The protein below binds the small molecule below.
Small molecule (SMILES): CN(C)CCCN1c2ccccc2Sc2ccc(Cl)cc21

Sequence of chain 1.B:
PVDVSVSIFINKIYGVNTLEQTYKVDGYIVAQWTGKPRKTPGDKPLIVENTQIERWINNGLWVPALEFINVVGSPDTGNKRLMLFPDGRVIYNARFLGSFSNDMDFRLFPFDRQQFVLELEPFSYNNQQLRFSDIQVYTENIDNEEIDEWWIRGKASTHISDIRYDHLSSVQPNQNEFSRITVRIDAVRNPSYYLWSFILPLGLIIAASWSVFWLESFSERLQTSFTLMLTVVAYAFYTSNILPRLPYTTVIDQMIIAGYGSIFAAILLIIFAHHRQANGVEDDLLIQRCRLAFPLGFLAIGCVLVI

Binding-site contacts:
Ligand atom CL1 contacts residue LYS12 of chain 1.B at 4.1 Å.
Ligand atom N2 contacts residue GLU140 of chain 1.B at 4.0 Å.
Ligand atom C5 contacts residue TRP150 of chain 1.B at 3.1 Å (hydrophobic).
Ligand atom CL1 contacts residue ASN11 of chain 1.B at 3.2 Å.
Ligand atom C5 contacts residue ILE13 of chain 1.B at 3.5 Å (hydrophobic).
Ligand atom S1 contacts residue ILE152 of chain 1.B at 3.4 Å.
Ligand atom C16 contacts residue ILE152 of chain 1.B at 3.7 Å (hydrophobic).
Ligand atom CL1 contacts residue ILE10 of chain 1.B at 3.5 Å.
Ligand atom C7 contacts residue ILE13 of chain 1.B at 4.1 Å (hydrophobic).
Ligand atom C16 contacts residue GLU145 of chain 1.B at 4.0 Å.
Ligand atom C15 contacts residue GLU140 of chain 1.B at 3.7 Å.
Ligand atom C8 contacts residue VAL137 of chain 1.B at 3.8 Å (hydrophobic).
Ligand atom C16 contacts residue TRP150 of chain 1.B at 4.0 Å (hydrophobic).
Ligand atom C3 contacts residue ILE13 of chain 1.B at 4.0 Å (hydrophobic).
Ligand atom C11 contacts residue THR139 of chain 1.B at 4.0 Å.
Ligand atom S1 contacts residue ILE13 of chain 1.B at 4.0 Å.
Ligand atom C6 contacts residue PHE116 of chain 1.B at 3.2 Å (hydrophobic).
Ligand atom C8 contacts residue ILE13 of chain 1.B at 4.1 Å (hydrophobic).
Ligand atom C15 contacts residue ASP148 of chain 1.B at 3.4 Å.
Ligand atom C11 contacts residue ILE13 of chain 1.B at 4.1 Å (hydrophobic).
Ligand atom C10 contacts residue THR139 of chain 1.B at 3.4 Å.
Ligand atom N1 contacts residue ILE13 of chain 1.B at 3.7 Å.
Ligand atom C16 contacts residue ASN141 of chain 1.B at 3.2 Å.
Ligand atom C1 contacts residue ILE13 of chain 1.B at 3.5 Å (hydrophobic).
Ligand atom C15 contacts residue ASN141 of chain 1.B at 4.0 Å.
Ligand atom N2 contacts residue ASP148 of chain 1.B at 3.8 Å.
Ligand atom C9 contacts residue THR139 of chain 1.B at 3.7 Å.
Ligand atom C7 contacts residue TRP150 of chain 1.B at 4.1 Å (hydrophobic).
Ligand atom C9 contacts residue VAL137 of chain 1.B at 3.3 Å (hydrophobic).
Ligand atom C17 contacts residue ILE13 of chain 1.B at 2.8 Å (hydrophobic).
Ligand atom C2 contacts residue ILE13 of chain 1.B at 3.9 Å (hydrophobic).
Ligand atom C17 contacts residue TRP150 of chain 1.B at 3.9 Å (hydrophobic).
Ligand atom C7 contacts residue PHE116 of chain 1.B at 3.4 Å (hydrophobic).
Ligand atom C16 contacts residue THR139 of chain 1.B at 4.1 Å.
Ligand atom C15 contacts residue GLU145 of chain 1.B at 3.2 Å.
Ligand atom C6 contacts residue ILE13 of chain 1.B at 3.9 Å (hydrophobic).
Ligand atom CL1 contacts residue THR139 of chain 1.B at 3.5 Å.
Ligand atom C14 contacts residue ASP148 of chain 1.B at 3.1 Å.
Ligand atom N2 contacts residue ASN141 of chain 1.B at 4.1 Å.
Ligand atom C6 contacts residue TRP150 of chain 1.B at 3.5 Å (hydrophobic).